Sequence of chain 1.A:
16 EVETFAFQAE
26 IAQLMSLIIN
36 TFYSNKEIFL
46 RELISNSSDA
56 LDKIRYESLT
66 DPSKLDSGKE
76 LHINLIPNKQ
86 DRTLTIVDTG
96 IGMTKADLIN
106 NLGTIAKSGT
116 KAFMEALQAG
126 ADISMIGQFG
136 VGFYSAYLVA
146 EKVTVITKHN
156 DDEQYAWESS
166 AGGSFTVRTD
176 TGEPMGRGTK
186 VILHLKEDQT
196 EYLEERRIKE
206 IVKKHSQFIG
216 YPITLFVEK

The protein below binds the small molecule below.
Small molecule (SMILES): COc1ccc(OC)c(Cc2nc3nc(F)nc(N)c3[nH]2)c1

Binding-site contacts:
Ligand atom C9 contacts residue ASN51 of chain 1.A at 3.6 Å.
Ligand atom C14 contacts residue ALA55 of chain 1.A at 3.6 Å (hydrophobic).
Ligand atom C5 contacts residue LEU107 of chain 1.A at 3.7 Å (hydrophobic).
Ligand atom O1 contacts residue PHE138 of chain 1.A at 3.9 Å.
Ligand atom N4 contacts residue MET98 of chain 1.A at 3.5 Å.
Ligand atom N3 contacts residue THR184 of chain 1.A at 3.4 Å (h-bond).
Ligand atom C2 contacts residue PHE138 of chain 1.A at 3.6 Å (hydrophobic).
Ligand atom C7 contacts residue VAL150 of chain 1.A at 3.8 Å (hydrophobic).
Ligand atom C3 contacts residue PHE138 of chain 1.A at 3.5 Å (hydrophobic).
Ligand atom C7 contacts residue PHE138 of chain 1.A at 3.9 Å (hydrophobic).
Ligand atom C7 contacts residue TRP162 of chain 1.A at 3.3 Å (hydrophobic).
Ligand atom O1 contacts residue MET98 of chain 1.A at 3.8 Å.
Ligand atom N5 contacts residue SER52 of chain 1.A at 3.8 Å.
Ligand atom C2 contacts residue LEU107 of chain 1.A at 3.7 Å (hydrophobic).
Ligand atom C2 contacts residue TYR139 of chain 1.A at 3.7 Å (hydrophobic).
Ligand atom C14 contacts residue MET98 of chain 1.A at 3.9 Å (hydrophobic).
Ligand atom F1 contacts residue GLY97 of chain 1.A at 3.1 Å.
Ligand atom N2 contacts residue MET98 of chain 1.A at 3.7 Å.
Ligand atom C9 contacts residue PHE138 of chain 1.A at 3.9 Å (hydrophobic).
Ligand atom C1 contacts residue LEU107 of chain 1.A at 3.8 Å (hydrophobic).
Ligand atom N5 contacts residue THR184 of chain 1.A at 3.9 Å.
Ligand atom C1 contacts residue PHE138 of chain 1.A at 3.5 Å (hydrophobic).
Ligand atom C5 contacts residue PHE138 of chain 1.A at 3.6 Å (hydrophobic).
Ligand atom N1 contacts residue ASN51 of chain 1.A at 3.5 Å.
Ligand atom C3 contacts residue LEU107 of chain 1.A at 3.5 Å (hydrophobic).
Ligand atom C6 contacts residue LEU107 of chain 1.A at 3.8 Å (hydrophobic).
Ligand atom F1 contacts residue MET98 of chain 1.A at 3.9 Å.
Ligand atom N5 contacts residue ASP93 of chain 1.A at 3.0 Å (salt-bridge).
Ligand atom C14 contacts residue THR184 of chain 1.A at 3.9 Å.
Ligand atom N5 contacts residue ASN51 of chain 1.A at 3.9 Å.
Ligand atom C12 contacts residue MET98 of chain 1.A at 3.6 Å (hydrophobic).
Ligand atom C13 contacts residue ASN51 of chain 1.A at 4.0 Å.
Ligand atom O2 contacts residue PHE138 of chain 1.A at 3.7 Å.
Ligand atom N3 contacts residue ALA55 of chain 1.A at 3.3 Å.
Ligand atom C18 contacts residue TYR139 of chain 1.A at 3.8 Å (hydrophobic).
Ligand atom C4 contacts residue LEU107 of chain 1.A at 3.5 Å (hydrophobic).
Ligand atom C4 contacts residue PHE138 of chain 1.A at 3.8 Å (hydrophobic).
Ligand atom F1 contacts residue ALA55 of chain 1.A at 3.6 Å.
Ligand atom C6 contacts residue PHE138 of chain 1.A at 3.6 Å (hydrophobic).
Ligand atom F1 contacts residue ILE96 of chain 1.A at 3.2 Å.